This protein binds this small molecule.
Small molecule (SMILES): CC(=O)N[C@@H]1[C@@H](O)[C@H](O)[C@@H](CO)O[C@H]1O

Sequence of chain 1.A:
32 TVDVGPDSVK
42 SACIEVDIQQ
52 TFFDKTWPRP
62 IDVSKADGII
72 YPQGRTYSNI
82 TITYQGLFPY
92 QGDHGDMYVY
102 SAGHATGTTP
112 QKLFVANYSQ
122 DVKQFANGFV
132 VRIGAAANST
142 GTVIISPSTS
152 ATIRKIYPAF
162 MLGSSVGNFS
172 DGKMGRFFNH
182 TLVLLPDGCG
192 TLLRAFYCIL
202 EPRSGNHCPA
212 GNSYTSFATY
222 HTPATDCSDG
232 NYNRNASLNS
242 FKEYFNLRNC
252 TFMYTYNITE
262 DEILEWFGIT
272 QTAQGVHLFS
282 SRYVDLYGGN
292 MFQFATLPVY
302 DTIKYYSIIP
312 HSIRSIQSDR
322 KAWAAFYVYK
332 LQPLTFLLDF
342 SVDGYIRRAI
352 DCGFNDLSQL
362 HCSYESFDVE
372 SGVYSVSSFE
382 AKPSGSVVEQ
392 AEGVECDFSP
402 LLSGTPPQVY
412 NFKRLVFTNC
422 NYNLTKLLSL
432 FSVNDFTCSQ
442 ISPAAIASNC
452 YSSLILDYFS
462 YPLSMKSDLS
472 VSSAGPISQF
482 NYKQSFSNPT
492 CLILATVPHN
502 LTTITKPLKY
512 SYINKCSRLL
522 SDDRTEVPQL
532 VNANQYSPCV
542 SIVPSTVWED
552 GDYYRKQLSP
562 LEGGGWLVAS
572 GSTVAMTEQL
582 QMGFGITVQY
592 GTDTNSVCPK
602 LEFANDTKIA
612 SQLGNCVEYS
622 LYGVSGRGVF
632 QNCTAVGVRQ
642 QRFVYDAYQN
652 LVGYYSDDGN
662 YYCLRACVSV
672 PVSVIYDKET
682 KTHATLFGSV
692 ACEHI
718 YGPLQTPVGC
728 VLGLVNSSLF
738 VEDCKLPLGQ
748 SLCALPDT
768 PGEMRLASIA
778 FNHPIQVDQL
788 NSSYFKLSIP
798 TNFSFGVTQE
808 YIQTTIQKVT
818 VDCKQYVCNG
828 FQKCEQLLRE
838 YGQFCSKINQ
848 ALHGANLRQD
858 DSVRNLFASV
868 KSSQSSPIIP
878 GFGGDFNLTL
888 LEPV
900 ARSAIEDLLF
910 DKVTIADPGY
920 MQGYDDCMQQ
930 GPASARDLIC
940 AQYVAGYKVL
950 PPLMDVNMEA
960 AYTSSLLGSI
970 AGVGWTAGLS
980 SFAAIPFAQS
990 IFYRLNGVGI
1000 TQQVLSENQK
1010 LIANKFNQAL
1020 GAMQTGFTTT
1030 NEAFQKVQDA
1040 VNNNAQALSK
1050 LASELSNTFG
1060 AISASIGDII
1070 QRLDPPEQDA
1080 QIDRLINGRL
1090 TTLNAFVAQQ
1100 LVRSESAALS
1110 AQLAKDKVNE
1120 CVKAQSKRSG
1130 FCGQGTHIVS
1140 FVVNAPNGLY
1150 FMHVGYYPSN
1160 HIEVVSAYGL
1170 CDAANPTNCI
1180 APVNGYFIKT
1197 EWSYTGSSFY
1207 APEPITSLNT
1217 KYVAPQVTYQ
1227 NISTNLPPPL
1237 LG

Binding-site contacts:
Ligand atom C8 contacts residue THR798 of chain 1.A at 4.2 Å.
Ligand atom C2 contacts residue ASN799 of chain 1.A at 2.5 Å.
Ligand atom C1 contacts residue ASN1159 of chain 1.A at 4.4 Å.
Ligand atom C3 contacts residue ASN799 of chain 1.A at 3.8 Å.
Ligand atom N2 contacts residue ASN799 of chain 1.A at 2.9 Å (h-bond).
Ligand atom C8 contacts residue ASN799 of chain 1.A at 4.3 Å.
Ligand atom O7 contacts residue ASN799 of chain 1.A at 3.4 Å (h-bond).
Ligand atom C5 contacts residue ASN799 of chain 1.A at 3.7 Å.
Ligand atom O5 contacts residue ASN799 of chain 1.A at 2.4 Å (h-bond).
Ligand atom C4 contacts residue ASN799 of chain 1.A at 4.2 Å.
Ligand atom C7 contacts residue ASN799 of chain 1.A at 3.2 Å.
Ligand atom C1 contacts residue ASN799 of chain 1.A at 1.4 Å.
Ligand atom O7 contacts residue ASN1159 of chain 1.A at 3.7 Å.